Sequence of chain 48.C:
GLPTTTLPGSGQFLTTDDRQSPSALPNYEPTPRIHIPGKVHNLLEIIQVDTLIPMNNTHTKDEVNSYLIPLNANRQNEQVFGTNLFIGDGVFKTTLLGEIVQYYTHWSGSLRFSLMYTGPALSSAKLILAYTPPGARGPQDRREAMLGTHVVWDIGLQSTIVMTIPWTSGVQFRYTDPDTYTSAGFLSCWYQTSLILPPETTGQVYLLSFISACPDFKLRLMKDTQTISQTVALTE

Sequence of chain 48.A:
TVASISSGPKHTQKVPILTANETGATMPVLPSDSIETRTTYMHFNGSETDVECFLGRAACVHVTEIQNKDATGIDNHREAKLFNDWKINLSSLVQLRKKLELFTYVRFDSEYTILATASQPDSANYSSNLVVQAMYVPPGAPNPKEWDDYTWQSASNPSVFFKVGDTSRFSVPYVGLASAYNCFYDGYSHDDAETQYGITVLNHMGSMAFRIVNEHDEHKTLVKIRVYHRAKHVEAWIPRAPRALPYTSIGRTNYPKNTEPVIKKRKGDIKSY

Binding-site contacts:
Ligand atom C3B contacts residue VAL188 of chain 48.A at 3.8 Å (hydrophobic).
Ligand atom C5A contacts residue VAL176 of chain 48.A at 3.6 Å (hydrophobic).
Ligand atom C2B contacts residue VAL188 of chain 48.A at 3.5 Å (hydrophobic).
Ligand atom O1B contacts residue TYR128 of chain 48.A at 3.4 Å (h-bond).
Ligand atom C3 contacts residue ASN219 of chain 48.A at 4.0 Å.
Ligand atom O1 contacts residue MET221 of chain 48.A at 3.9 Å.
Ligand atom C2A contacts residue TYR152 of chain 48.A at 3.6 Å (hydrophobic).
Ligand atom C6B contacts residue ILE104 of chain 48.A at 3.6 Å (hydrophobic).
Ligand atom O1A contacts residue PHE186 of chain 48.A at 3.0 Å.
Ligand atom C1B contacts residue VAL188 of chain 48.A at 3.8 Å (hydrophobic).
Ligand atom C6B contacts residue TYR128 of chain 48.A at 3.3 Å (hydrophobic).
Ligand atom C4 contacts residue TYR197 of chain 48.A at 3.8 Å (hydrophobic).
Ligand atom C5 contacts residue LEU106 of chain 48.A at 3.8 Å (hydrophobic).
Ligand atom C4A contacts residue PRO174 of chain 48.A at 3.1 Å (hydrophobic).
Ligand atom C4 contacts residue LEU106 of chain 48.A at 3.9 Å (hydrophobic).
Ligand atom O1B contacts residue ILE104 of chain 48.A at 3.9 Å.
Ligand atom C4B contacts residue PHE186 of chain 48.A at 3.6 Å (hydrophobic).
Ligand atom C5B contacts residue MET224 of chain 48.A at 3.8 Å (hydrophobic).
Ligand atom C1C contacts residue TYR128 of chain 48.A at 3.7 Å (hydrophobic).
Ligand atom C2A contacts residue PHE186 of chain 48.A at 3.3 Å (hydrophobic).
Ligand atom N3A contacts residue PRO174 of chain 48.A at 3.7 Å.
Ligand atom C1C contacts residue LEU106 of chain 48.A at 3.8 Å (hydrophobic).
Ligand atom N2 contacts residue LEU106 of chain 48.A at 3.8 Å.
Ligand atom N2 contacts residue ASN219 of chain 48.A at 3.8 Å.
Ligand atom C31 contacts residue ASN219 of chain 48.A at 3.3 Å.
Ligand atom C5B contacts residue PHE186 of chain 48.A at 3.9 Å (hydrophobic).
Ligand atom C5C contacts residue VAL191 of chain 48.A at 3.8 Å (hydrophobic).
Ligand atom N3A contacts residue ALA24 of chain 48.C at 3.8 Å.
Ligand atom O1 contacts residue LEU106 of chain 48.A at 3.7 Å.
Ligand atom C2C contacts residue TYR197 of chain 48.A at 3.7 Å (hydrophobic).
Ligand atom C1B contacts residue TYR128 of chain 48.A at 3.6 Å (hydrophobic).
Ligand atom C1B contacts residue ILE104 of chain 48.A at 4.0 Å (hydrophobic).
Ligand atom C4C contacts residue VAL188 of chain 48.A at 3.7 Å (hydrophobic).
Ligand atom C3B contacts residue TYR152 of chain 48.A at 3.7 Å (hydrophobic).
Ligand atom C3C contacts residue TYR128 of chain 48.A at 3.4 Å (hydrophobic).
Ligand atom C4C contacts residue VAL191 of chain 48.A at 3.0 Å (hydrophobic).
Ligand atom C4B contacts residue TYR152 of chain 48.A at 3.8 Å (hydrophobic).
Ligand atom N3A contacts residue TYR152 of chain 48.A at 3.5 Å.
Ligand atom N3A contacts residue PHE186 of chain 48.A at 4.0 Å.
Ligand atom C5A contacts residue PHE186 of chain 48.A at 3.5 Å (hydrophobic).

This protein binds this small molecule.
Small molecule (SMILES): Cc1cc(CCCCCOc2ccc(C3=NCCO3)cc2)on1